This small molecule binds to this protein.
Small molecule (SMILES): CC(=O)N[C@@H]1[C@@H](O)[C@H](O)[C@@H](CO)O[C@H]1O

Sequence of chain 1.A:
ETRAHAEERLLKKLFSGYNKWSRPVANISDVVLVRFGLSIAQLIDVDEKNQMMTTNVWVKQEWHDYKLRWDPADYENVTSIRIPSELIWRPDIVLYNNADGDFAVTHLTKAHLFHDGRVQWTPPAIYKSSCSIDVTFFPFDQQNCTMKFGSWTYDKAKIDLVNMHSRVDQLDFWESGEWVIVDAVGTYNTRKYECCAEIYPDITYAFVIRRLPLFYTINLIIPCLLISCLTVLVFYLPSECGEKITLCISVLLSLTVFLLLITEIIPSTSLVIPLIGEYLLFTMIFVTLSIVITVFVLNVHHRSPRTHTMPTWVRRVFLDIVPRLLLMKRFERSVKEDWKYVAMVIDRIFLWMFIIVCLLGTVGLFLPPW

Binding-site contacts:
Ligand atom C1 contacts residue ASN148 of chain 1.A at 1.4 Å.
Ligand atom N2 contacts residue ASN148 of chain 1.A at 2.9 Å (h-bond).
Ligand atom O7 contacts residue ASN148 of chain 1.A at 4.2 Å.
Ligand atom C8 contacts residue VAL212 of chain 1.A at 3.7 Å (hydrophobic).
Ligand atom C7 contacts residue VAL212 of chain 1.A at 4.0 Å (hydrophobic).
Ligand atom C4 contacts residue ASN148 of chain 1.A at 4.1 Å.
Ligand atom C2 contacts residue ASN148 of chain 1.A at 2.4 Å.
Ligand atom C3 contacts residue ASN148 of chain 1.A at 3.7 Å.
Ligand atom C5 contacts residue ASN148 of chain 1.A at 3.5 Å.
Ligand atom N2 contacts residue VAL212 of chain 1.A at 3.6 Å.
Ligand atom O5 contacts residue ASN148 of chain 1.A at 2.3 Å (h-bond).
Ligand atom C7 contacts residue ASN148 of chain 1.A at 3.9 Å.